The small molecule below binds the protein below.
Small molecule (SMILES): O=C(O)[C@@H](O)C(O)[C@H](O)C(=O)O

Binding-site contacts:
Ligand atom O4 contacts residue TRP326 of chain 1.I at 3.7 Å.
Ligand atom O5B contacts residue ASP355 of chain 1.I at 3.5 Å (salt-bridge).
Ligand atom O5A contacts residue ARG357 of chain 1.I at 2.8 Å (salt-bridge).
Ligand atom O2 contacts residue HIS26 of chain 1.I at 4.0 Å.
Ligand atom O1B contacts residue HIS26 of chain 1.I at 3.4 Å (h-bond).
Ligand atom C1 contacts residue HIS28 of chain 1.I at 3.9 Å.
Ligand atom O3 contacts residue HIS28 of chain 1.I at 2.8 Å (h-bond).
Ligand atom O4 contacts residue HIS49 of chain 1.I at 2.8 Å (h-bond).
Ligand atom O5B contacts residue TRP326 of chain 1.I at 3.9 Å.
Ligand atom C1 contacts residue TRP325 of chain 1.I at 4.0 Å (hydrophobic).
Ligand atom C2 contacts residue ZN1 of chain 1.SA at 3.1 Å.
Ligand atom C1 contacts residue ARG170 of chain 1.I at 3.6 Å.
Ligand atom O2 contacts residue TRP325 of chain 1.I at 3.1 Å (h-bond).
Ligand atom O1A contacts residue SER223 of chain 1.I at 3.8 Å.
Ligand atom C3 contacts residue HIS28 of chain 1.I at 4.0 Å.
Ligand atom O5B contacts residue TYR50 of chain 1.I at 3.1 Å (h-bond).
Ligand atom O5A contacts residue TYR50 of chain 1.I at 3.4 Å.
Ligand atom O1A contacts residue TRP325 of chain 1.I at 3.9 Å.
Ligand atom C3 contacts residue ZN1 of chain 1.SA at 3.9 Å.
Ligand atom O1A contacts residue ARG170 of chain 1.I at 3.0 Å (salt-bridge).
Ligand atom C5 contacts residue HIS49 of chain 1.I at 3.7 Å.
Ligand atom O2 contacts residue ASP355 of chain 1.I at 2.8 Å (salt-bridge).
Ligand atom C5 contacts residue TYR50 of chain 1.I at 3.6 Å (hydrophobic).
Ligand atom C4 contacts residue TRP326 of chain 1.I at 3.6 Å (hydrophobic).
Ligand atom O3 contacts residue ZN1 of chain 1.SA at 3.5 Å.
Ligand atom C1 contacts residue ZN1 of chain 1.SA at 3.1 Å.
Ligand atom O4 contacts residue ARG357 of chain 1.I at 3.1 Å (salt-bridge).
Ligand atom O2 contacts residue HIS28 of chain 1.I at 3.6 Å (h-bond).
Ligand atom O1B contacts residue HIS28 of chain 1.I at 3.2 Å (h-bond).
Ligand atom O2 contacts residue ZN1 of chain 1.SA at 2.1 Å.
Ligand atom O1B contacts residue ARG170 of chain 1.I at 3.3 Å (salt-bridge).
Ligand atom C2 contacts residue TRP326 of chain 1.I at 3.8 Å (hydrophobic).
Ligand atom C4 contacts residue ARG357 of chain 1.I at 3.9 Å.
Ligand atom O3 contacts residue ARG357 of chain 1.I at 3.0 Å (salt-bridge).
Ligand atom C2 contacts residue TRP325 of chain 1.I at 3.6 Å (hydrophobic).
Ligand atom O1B contacts residue ZN1 of chain 1.SA at 2.3 Å.
Ligand atom O5A contacts residue HIS49 of chain 1.I at 3.0 Å (h-bond).
Ligand atom C5 contacts residue ARG357 of chain 1.I at 3.8 Å.
Ligand atom C3 contacts residue ARG357 of chain 1.I at 3.7 Å.
Ligand atom C4 contacts residue HIS49 of chain 1.I at 3.8 Å.

Sequence of chain 1.I:
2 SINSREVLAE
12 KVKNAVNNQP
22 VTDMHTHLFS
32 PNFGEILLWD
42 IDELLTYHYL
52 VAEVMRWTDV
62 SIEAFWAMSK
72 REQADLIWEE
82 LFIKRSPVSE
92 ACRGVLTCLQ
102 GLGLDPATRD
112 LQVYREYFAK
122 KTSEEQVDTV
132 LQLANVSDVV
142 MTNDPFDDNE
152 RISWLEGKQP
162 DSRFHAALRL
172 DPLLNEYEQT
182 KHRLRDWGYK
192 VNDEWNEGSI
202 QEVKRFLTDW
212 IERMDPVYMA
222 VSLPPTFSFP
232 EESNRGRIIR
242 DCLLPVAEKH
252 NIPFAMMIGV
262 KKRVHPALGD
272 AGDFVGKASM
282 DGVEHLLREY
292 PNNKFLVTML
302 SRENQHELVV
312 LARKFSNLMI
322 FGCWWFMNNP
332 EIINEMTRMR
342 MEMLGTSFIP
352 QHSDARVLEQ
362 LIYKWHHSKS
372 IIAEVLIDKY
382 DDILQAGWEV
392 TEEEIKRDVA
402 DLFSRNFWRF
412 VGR